Sequence of chain 1.A:
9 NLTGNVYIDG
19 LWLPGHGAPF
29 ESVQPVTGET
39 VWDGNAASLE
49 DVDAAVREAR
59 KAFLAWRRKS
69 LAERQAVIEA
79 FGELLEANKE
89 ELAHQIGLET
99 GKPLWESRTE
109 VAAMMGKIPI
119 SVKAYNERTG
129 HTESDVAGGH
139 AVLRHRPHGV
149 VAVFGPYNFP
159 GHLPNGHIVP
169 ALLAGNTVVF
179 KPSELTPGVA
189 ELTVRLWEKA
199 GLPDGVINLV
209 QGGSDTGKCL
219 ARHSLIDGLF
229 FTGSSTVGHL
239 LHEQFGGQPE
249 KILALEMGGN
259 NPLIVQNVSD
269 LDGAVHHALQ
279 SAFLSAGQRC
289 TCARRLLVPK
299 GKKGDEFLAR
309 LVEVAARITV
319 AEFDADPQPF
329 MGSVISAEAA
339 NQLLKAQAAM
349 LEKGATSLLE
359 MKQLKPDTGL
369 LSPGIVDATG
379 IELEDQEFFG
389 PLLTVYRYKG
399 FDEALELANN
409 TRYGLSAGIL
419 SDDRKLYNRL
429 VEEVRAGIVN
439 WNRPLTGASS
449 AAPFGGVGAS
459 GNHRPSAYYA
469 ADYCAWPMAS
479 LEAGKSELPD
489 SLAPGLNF

Binding-site contacts:
Ligand atom C3 contacts residue LYS115 of chain 1.A at 4.3 Å.
Ligand atom C3 contacts residue SER464 of chain 1.A at 2.8 Å.
Ligand atom C2 contacts residue GLY164 of chain 1.A at 3.7 Å.
Ligand atom C6 contacts residue ALA465 of chain 1.A at 4.3 Å (hydrophobic).
Ligand atom C7 contacts residue ALA465 of chain 1.A at 4.4 Å (hydrophobic).
Ligand atom C5 contacts residue ALA465 of chain 1.A at 3.6 Å (hydrophobic).
Ligand atom C3 contacts residue GLY164 of chain 1.A at 3.6 Å.
Ligand atom C1 contacts residue GLU254 of chain 1.A at 3.8 Å.
Ligand atom C1 contacts residue HIS165 of chain 1.A at 3.6 Å.
Ligand atom C5 contacts residue LYS115 of chain 1.A at 3.3 Å.
Ligand atom C3 contacts residue LEU161 of chain 1.A at 4.3 Å (hydrophobic).
Ligand atom C6 contacts residue LYS115 of chain 1.A at 3.5 Å.
Ligand atom C5 contacts residue PHE452 of chain 1.A at 4.2 Å (hydrophobic).
Ligand atom C2 contacts residue SER464 of chain 1.A at 3.4 Å.
Ligand atom C4 contacts residue ALA465 of chain 1.A at 4.5 Å (hydrophobic).
Ligand atom C1 contacts residue SER464 of chain 1.A at 3.8 Å.
Ligand atom C3 contacts residue ALA465 of chain 1.A at 3.9 Å (hydrophobic).
Ligand atom C8 contacts residue HIS160 of chain 1.A at 3.1 Å.
Ligand atom C8 contacts residue EDO1 of chain 1.K at 4.0 Å.
Ligand atom C7 contacts residue HIS160 of chain 1.A at 3.5 Å.
Ligand atom C2 contacts residue HIS165 of chain 1.A at 3.9 Å.
Ligand atom C5 contacts residue HIS160 of chain 1.A at 4.2 Å.
Ligand atom C7 contacts residue PHE452 of chain 1.A at 4.2 Å (hydrophobic).
Ligand atom C2 contacts residue THR230 of chain 1.A at 4.5 Å.
Ligand atom C4 contacts residue LEU161 of chain 1.A at 3.7 Å (hydrophobic).
Ligand atom C4 contacts residue GLY164 of chain 1.A at 3.8 Å.
Ligand atom C5 contacts residue SER464 of chain 1.A at 4.5 Å.
Ligand atom C6 contacts residue HIS160 of chain 1.A at 2.9 Å.
Ligand atom C4 contacts residue SER464 of chain 1.A at 4.2 Å.
Ligand atom C4 contacts residue HIS160 of chain 1.A at 4.2 Å.
Ligand atom C2 contacts residue LEU161 of chain 1.A at 3.2 Å (hydrophobic).
Ligand atom C4 contacts residue LYS115 of chain 1.A at 3.6 Å.
Ligand atom C1 contacts residue THR230 of chain 1.A at 3.4 Å.
Ligand atom C1 contacts residue LEU161 of chain 1.A at 3.6 Å (hydrophobic).

The small molecule below binds the protein below.
Small molecule (SMILES): CCCCCCCCCC=O